Binding-site contacts:
Ligand atom N3 contacts residue ASN157 of chain 1.B at 3.0 Å (h-bond).
Ligand atom O2B contacts residue HIS26 of chain 1.B at 3.4 Å.
Ligand atom N3 contacts residue TRP153 of chain 1.B at 3.6 Å.
Ligand atom C1' contacts residue TRP153 of chain 1.B at 3.2 Å (hydrophobic).
Ligand atom O2Q contacts residue ARG241 of chain 1.B at 2.8 Å (salt-bridge).
Ligand atom C5 contacts residue TRP153 of chain 1.B at 3.4 Å (hydrophobic).
Ligand atom O4' contacts residue ARG241 of chain 1.B at 3.7 Å.
Ligand atom C2 contacts residue THR159 of chain 1.B at 3.0 Å.
Ligand atom O3' contacts residue TRP152 of chain 1.B at 3.5 Å.
Ligand atom C2 contacts residue TRP153 of chain 1.B at 3.4 Å (hydrophobic).
Ligand atom C2M contacts residue PHE118 of chain 1.B at 3.3 Å (hydrophobic).
Ligand atom C2' contacts residue TYR162 of chain 1.B at 3.7 Å (hydrophobic).
Ligand atom N1 contacts residue TRP153 of chain 1.B at 3.3 Å (h-bond).
Ligand atom O2 contacts residue THR159 of chain 1.B at 3.0 Å (h-bond).
Ligand atom O1B contacts residue ARG241 of chain 1.B at 2.8 Å (salt-bridge).
Ligand atom C2M contacts residue SAH1 of chain 1.G at 3.3 Å.
Ligand atom O2A contacts residue SER179 of chain 1.B at 2.7 Å (h-bond).
Ligand atom C6 contacts residue TRP153 of chain 1.B at 3.4 Å (hydrophobic).
Ligand atom O2B contacts residue LYS29 of chain 1.B at 3.0 Å (salt-bridge).
Ligand atom O3' contacts residue SER181 of chain 1.B at 2.7 Å (h-bond).
Ligand atom O1A contacts residue LYS29 of chain 1.B at 3.0 Å (salt-bridge).
Ligand atom N3 contacts residue THR159 of chain 1.B at 3.4 Å (h-bond).
Ligand atom C3' contacts residue SER181 of chain 1.B at 3.3 Å.
Ligand atom N3Q contacts residue PHE118 of chain 1.B at 2.9 Å (h-bond).
Ligand atom O4 contacts residue TRP153 of chain 1.B at 3.7 Å.
Ligand atom N1 contacts residue THR159 of chain 1.B at 3.4 Å (h-bond).
Ligand atom O4Q contacts residue TYR14 of chain 1.B at 2.7 Å (h-bond).
Ligand atom C2Q contacts residue TRP152 of chain 1.B at 3.7 Å (hydrophobic).
Ligand atom O2Q contacts residue PHE118 of chain 1.B at 3.5 Å.
Ligand atom O5Q contacts residue ILE190 of chain 1.B at 3.6 Å.
Ligand atom C4Q contacts residue TYR14 of chain 1.B at 3.4 Å (hydrophobic).
Ligand atom O4' contacts residue TRP153 of chain 1.B at 3.0 Å (h-bond).
Ligand atom O2 contacts residue PHE158 of chain 1.B at 3.1 Å.
Ligand atom C4 contacts residue TRP153 of chain 1.B at 3.5 Å (hydrophobic).
Ligand atom O2A contacts residue ARG177 of chain 1.B at 2.8 Å (salt-bridge).
Ligand atom O2 contacts residue TRP153 of chain 1.B at 3.5 Å.
Ligand atom O2 contacts residue ASN157 of chain 1.B at 3.6 Å.
Ligand atom C6Q contacts residue HIS210 of chain 1.B at 3.6 Å.
Ligand atom O2Q contacts residue TRP152 of chain 1.B at 3.5 Å.
Ligand atom C1M contacts residue PHE118 of chain 1.B at 3.1 Å (hydrophobic).

The protein below binds the small molecule below.
Small molecule (SMILES): Cc1cn([C@H]2C[C@H](O)[C@@H](COP(=O)(O)OP(=O)(O)O[C@H]3O[C@H](C)[C@@H](O)[C@H](N(C)C)[C@H]3O)O2)c(=O)[nH]c1=O

Sequence of chain 1.B:
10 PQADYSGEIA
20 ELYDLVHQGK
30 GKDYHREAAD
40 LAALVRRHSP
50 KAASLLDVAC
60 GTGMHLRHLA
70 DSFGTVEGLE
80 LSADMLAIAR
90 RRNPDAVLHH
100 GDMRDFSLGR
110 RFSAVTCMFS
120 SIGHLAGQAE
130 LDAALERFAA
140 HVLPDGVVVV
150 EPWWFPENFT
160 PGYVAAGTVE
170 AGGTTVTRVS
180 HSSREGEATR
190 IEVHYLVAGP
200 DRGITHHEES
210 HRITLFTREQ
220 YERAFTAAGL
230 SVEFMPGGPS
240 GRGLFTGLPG